Sequence of chain 1.A:
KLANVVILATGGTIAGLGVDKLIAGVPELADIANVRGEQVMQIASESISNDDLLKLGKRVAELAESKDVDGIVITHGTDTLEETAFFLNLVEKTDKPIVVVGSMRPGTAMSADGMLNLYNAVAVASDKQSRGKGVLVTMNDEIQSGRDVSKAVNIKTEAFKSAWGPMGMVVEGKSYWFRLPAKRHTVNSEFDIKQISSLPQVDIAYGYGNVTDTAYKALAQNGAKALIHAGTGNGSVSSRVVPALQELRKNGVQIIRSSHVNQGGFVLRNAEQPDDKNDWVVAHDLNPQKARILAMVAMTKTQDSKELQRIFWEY

Binding-site contacts:
Ligand atom CD contacts residue THR20 of chain 1.A at 3.7 Å.
Ligand atom OE2 contacts residue THR100 of chain 1.A at 2.6 Å (h-bond).
Ligand atom CB contacts residue GLU294 of chain 1.B at 3.3 Å.
Ligand atom N contacts residue GLU294 of chain 1.B at 3.0 Å (salt-bridge).
Ligand atom OXT contacts residue GLU68 of chain 1.A at 4.1 Å.
Ligand atom CA contacts residue ASP101 of chain 1.A at 3.9 Å.
Ligand atom OE2 contacts residue SER125 of chain 1.A at 3.7 Å.
Ligand atom O contacts residue GLU68 of chain 1.A at 3.9 Å.
Ligand atom N contacts residue ASP101 of chain 1.A at 2.6 Å (salt-bridge).
Ligand atom N contacts residue SER258 of chain 1.B at 3.8 Å.
Ligand atom CG contacts residue THR20 of chain 1.A at 3.8 Å.
Ligand atom C contacts residue THR100 of chain 1.A at 4.0 Å.
Ligand atom OE1 contacts residue THR20 of chain 1.A at 2.8 Å (h-bond).
Ligand atom OXT contacts residue SER67 of chain 1.A at 3.1 Å (h-bond).
Ligand atom OXT contacts residue GLY99 of chain 1.A at 3.3 Å.
Ligand atom CA contacts residue GLU68 of chain 1.A at 3.6 Å.
Ligand atom C contacts residue GLY99 of chain 1.A at 3.7 Å.
Ligand atom OE2 contacts residue GLY99 of chain 1.A at 4.0 Å.
Ligand atom OE1 contacts residue GLY99 of chain 1.A at 3.4 Å.
Ligand atom CD contacts residue SER125 of chain 1.A at 4.1 Å.
Ligand atom CA contacts residue GLU294 of chain 1.B at 3.6 Å.
Ligand atom O contacts residue ASP101 of chain 1.A at 3.1 Å (salt-bridge).
Ligand atom O contacts residue THR100 of chain 1.A at 3.4 Å (h-bond).
Ligand atom OXT contacts residue ALA66 of chain 1.A at 3.6 Å.
Ligand atom OE2 contacts residue ASP101 of chain 1.A at 4.3 Å.
Ligand atom OE1 contacts residue THR100 of chain 1.A at 3.6 Å (h-bond).
Ligand atom OXT contacts residue THR100 of chain 1.A at 4.3 Å.
Ligand atom N contacts residue GLU68 of chain 1.A at 2.7 Å (salt-bridge).
Ligand atom CD contacts residue GLY99 of chain 1.A at 4.0 Å.
Ligand atom OE1 contacts residue SER125 of chain 1.A at 4.1 Å.
Ligand atom OXT contacts residue GLY19 of chain 1.A at 3.7 Å.
Ligand atom CB contacts residue ASP101 of chain 1.A at 4.2 Å.
Ligand atom CD contacts residue THR100 of chain 1.A at 3.5 Å.
Ligand atom O contacts residue GLY99 of chain 1.A at 3.5 Å.
Ligand atom CD contacts residue GLY19 of chain 1.A at 4.4 Å.
Ligand atom O contacts residue SER67 of chain 1.A at 2.8 Å (h-bond).
Ligand atom C contacts residue SER67 of chain 1.A at 3.6 Å.
Ligand atom OE1 contacts residue GLY19 of chain 1.A at 3.3 Å.
Ligand atom C contacts residue ASP101 of chain 1.A at 4.2 Å.
Ligand atom C contacts residue GLU68 of chain 1.A at 3.8 Å.

Sequence of chain 1.B:
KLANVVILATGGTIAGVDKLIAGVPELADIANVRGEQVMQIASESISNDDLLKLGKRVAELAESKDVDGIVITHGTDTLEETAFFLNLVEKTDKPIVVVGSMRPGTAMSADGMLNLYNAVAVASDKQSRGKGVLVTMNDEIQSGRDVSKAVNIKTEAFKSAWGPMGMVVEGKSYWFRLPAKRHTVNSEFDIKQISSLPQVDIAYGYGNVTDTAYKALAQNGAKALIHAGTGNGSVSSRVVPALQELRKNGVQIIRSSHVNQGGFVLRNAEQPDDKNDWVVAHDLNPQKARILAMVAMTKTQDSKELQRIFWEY

This protein binds this small molecule.
Small molecule (SMILES): N[C@@H](CCC(=O)O)C(=O)O